Sequence of chain 1.J:
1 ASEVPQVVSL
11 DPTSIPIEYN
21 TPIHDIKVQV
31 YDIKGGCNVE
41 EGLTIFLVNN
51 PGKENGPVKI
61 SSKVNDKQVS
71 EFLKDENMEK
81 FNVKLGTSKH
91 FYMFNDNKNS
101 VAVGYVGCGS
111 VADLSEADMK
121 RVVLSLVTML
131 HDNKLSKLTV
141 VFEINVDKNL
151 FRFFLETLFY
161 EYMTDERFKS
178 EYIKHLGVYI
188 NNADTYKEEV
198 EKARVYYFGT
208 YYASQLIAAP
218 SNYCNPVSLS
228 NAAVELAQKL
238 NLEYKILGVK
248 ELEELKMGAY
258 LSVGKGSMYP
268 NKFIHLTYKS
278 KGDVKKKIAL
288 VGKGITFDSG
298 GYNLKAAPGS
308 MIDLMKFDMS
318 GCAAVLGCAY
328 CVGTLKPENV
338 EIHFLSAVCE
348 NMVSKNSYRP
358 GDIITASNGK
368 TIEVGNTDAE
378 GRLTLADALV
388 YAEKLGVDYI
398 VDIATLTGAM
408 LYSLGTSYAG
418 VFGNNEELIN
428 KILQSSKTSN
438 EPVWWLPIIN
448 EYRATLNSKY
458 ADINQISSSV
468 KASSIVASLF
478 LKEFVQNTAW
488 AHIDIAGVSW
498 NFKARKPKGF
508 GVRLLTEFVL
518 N

Binding-site contacts:
Ligand atom O2 contacts residue ASP375 of chain 1.J at 3.6 Å.
Ligand atom O2 contacts residue CO31 of chain 1.TB at 2.1 Å (h-bond).
Ligand atom C8 contacts residue GLY405 of chain 1.J at 3.6 Å.
Ligand atom O2 contacts residue ZN1 of chain 1.QB at 3.0 Å.
Ligand atom O1 contacts residue ZN1 of chain 1.QB at 2.0 Å.
Ligand atom C3 contacts residue ASN373 of chain 1.J at 4.0 Å.
Ligand atom N1 contacts residue ZN1 of chain 1.RB at 3.0 Å.
Ligand atom N1 contacts residue THR402 of chain 1.J at 3.9 Å.
Ligand atom O1 contacts residue ASP295 of chain 1.J at 3.1 Å (salt-bridge).
Ligand atom C6 contacts residue LEU403 of chain 1.J at 3.5 Å (hydrophobic).
Ligand atom C7 contacts residue ZN1 of chain 1.RB at 3.6 Å.
Ligand atom N1 contacts residue ASP375 of chain 1.J at 3.9 Å.
Ligand atom O1 contacts residue LYS302 of chain 1.J at 3.5 Å (salt-bridge).
Ligand atom N1 contacts residue CO31 of chain 1.TB at 3.0 Å (h-bond).
Ligand atom O2 contacts residue ZN1 of chain 1.RB at 2.0 Å.
Ligand atom C7 contacts residue ASP295 of chain 1.J at 3.9 Å.
Ligand atom O2 contacts residue ASP315 of chain 1.J at 3.8 Å.
Ligand atom C7 contacts residue ZN1 of chain 1.QB at 3.0 Å.
Ligand atom O3 contacts residue LYS302 of chain 1.J at 3.7 Å.
Ligand atom N1 contacts residue LEU403 of chain 1.J at 2.7 Å (h-bond).
Ligand atom C7 contacts residue ASP375 of chain 1.J at 3.4 Å.
Ligand atom O2 contacts residue ASP295 of chain 1.J at 3.4 Å (salt-bridge).
Ligand atom C16 contacts residue GLY405 of chain 1.J at 3.6 Å.
Ligand atom O1 contacts residue ZN1 of chain 1.RB at 3.5 Å.
Ligand atom O4 contacts residue THR404 of chain 1.J at 3.5 Å.
Ligand atom N1 contacts residue LYS290 of chain 1.J at 3.5 Å (salt-bridge).
Ligand atom C7 contacts residue CO31 of chain 1.TB at 3.9 Å.
Ligand atom N1 contacts residue ZN1 of chain 1.QB at 3.5 Å.
Ligand atom O1 contacts residue GLU377 of chain 1.J at 3.9 Å.
Ligand atom O1 contacts residue ASP375 of chain 1.J at 2.7 Å (salt-bridge).
Ligand atom O2 contacts residue GLU377 of chain 1.J at 2.8 Å (salt-bridge).
Ligand atom O2 contacts residue LEU403 of chain 1.J at 3.7 Å.
Ligand atom C4 contacts residue LEU403 of chain 1.J at 3.9 Å (hydrophobic).
Ligand atom O2 contacts residue LYS290 of chain 1.J at 2.5 Å (salt-bridge).
Ligand atom C4 contacts residue ASP375 of chain 1.J at 4.0 Å.
Ligand atom C4 contacts residue CO31 of chain 1.TB at 3.3 Å.
Ligand atom C7 contacts residue LEU403 of chain 1.J at 3.5 Å (hydrophobic).
Ligand atom C13 contacts residue TYR409 of chain 1.I at 3.9 Å (hydrophobic).
Ligand atom C3 contacts residue ASP375 of chain 1.J at 4.0 Å.
Ligand atom O4 contacts residue GLY405 of chain 1.J at 2.6 Å (h-bond).

Sequence of chain 1.I:
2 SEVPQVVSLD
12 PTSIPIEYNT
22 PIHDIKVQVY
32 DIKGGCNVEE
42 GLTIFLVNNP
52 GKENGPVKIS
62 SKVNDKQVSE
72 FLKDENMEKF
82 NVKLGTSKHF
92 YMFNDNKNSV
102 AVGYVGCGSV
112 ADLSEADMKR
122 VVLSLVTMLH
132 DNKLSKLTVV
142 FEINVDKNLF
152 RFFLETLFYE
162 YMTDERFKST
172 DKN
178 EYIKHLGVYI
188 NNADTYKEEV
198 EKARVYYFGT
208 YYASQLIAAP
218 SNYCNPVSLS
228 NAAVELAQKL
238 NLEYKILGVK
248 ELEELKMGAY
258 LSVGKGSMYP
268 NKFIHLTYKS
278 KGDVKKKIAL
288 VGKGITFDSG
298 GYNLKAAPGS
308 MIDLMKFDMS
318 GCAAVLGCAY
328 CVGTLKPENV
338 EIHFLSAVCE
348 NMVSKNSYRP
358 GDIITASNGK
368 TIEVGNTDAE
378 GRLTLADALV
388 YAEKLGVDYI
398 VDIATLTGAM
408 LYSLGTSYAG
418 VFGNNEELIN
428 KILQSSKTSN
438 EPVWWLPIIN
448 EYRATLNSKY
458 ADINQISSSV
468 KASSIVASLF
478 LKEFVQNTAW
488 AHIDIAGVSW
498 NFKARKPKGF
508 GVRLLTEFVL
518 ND

This small molecule binds to this protein.
Small molecule (SMILES): CC(C)C[C@@H](C(=O)N[C@H](C(=O)O)c1ccccc1)[C@H](O)C(=O)NO